Sequence of chain 1.E:
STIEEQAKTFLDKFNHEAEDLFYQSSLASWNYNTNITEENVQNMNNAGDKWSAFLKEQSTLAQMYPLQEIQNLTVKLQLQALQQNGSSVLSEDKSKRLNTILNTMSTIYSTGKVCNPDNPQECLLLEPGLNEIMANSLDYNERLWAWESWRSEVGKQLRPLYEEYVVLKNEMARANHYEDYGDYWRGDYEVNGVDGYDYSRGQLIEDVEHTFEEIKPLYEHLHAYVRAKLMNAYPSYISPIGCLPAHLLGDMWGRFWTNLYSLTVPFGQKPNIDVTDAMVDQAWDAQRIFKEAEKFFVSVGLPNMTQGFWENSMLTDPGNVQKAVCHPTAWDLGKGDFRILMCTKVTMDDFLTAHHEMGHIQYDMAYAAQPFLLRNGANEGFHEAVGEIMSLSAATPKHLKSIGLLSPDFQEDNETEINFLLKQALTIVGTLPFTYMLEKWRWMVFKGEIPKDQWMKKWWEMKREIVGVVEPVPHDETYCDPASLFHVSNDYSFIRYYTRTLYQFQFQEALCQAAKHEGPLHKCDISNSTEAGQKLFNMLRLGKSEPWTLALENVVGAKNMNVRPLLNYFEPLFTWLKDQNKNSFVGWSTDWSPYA

This small molecule binds to this protein.
Small molecule (SMILES): CC(=O)N[C@@H]1[C@@H](O)[C@H](O)[C@@H](CO)O[C@H]1O

Binding-site contacts:
Ligand atom C2 contacts residue SER402 of chain 1.E at 3.6 Å.
Ligand atom C8 contacts residue SER402 of chain 1.E at 4.1 Å.
Ligand atom C2 contacts residue ASN528 of chain 1.E at 2.5 Å.
Ligand atom C5 contacts residue ASN528 of chain 1.E at 3.7 Å.
Ligand atom C1 contacts residue ASN528 of chain 1.E at 1.4 Å.
Ligand atom N2 contacts residue SER402 of chain 1.E at 3.0 Å (h-bond).
Ligand atom C7 contacts residue ASN528 of chain 1.E at 3.1 Å.
Ligand atom C4 contacts residue ASN528 of chain 1.E at 4.2 Å.
Ligand atom O3 contacts residue SER402 of chain 1.E at 3.1 Å (h-bond).
Ligand atom C8 contacts residue ASP525 of chain 1.E at 3.5 Å.
Ligand atom N2 contacts residue ASN528 of chain 1.E at 2.9 Å (h-bond).
Ligand atom O7 contacts residue ASN528 of chain 1.E at 2.9 Å (h-bond).
Ligand atom C4 contacts residue SER402 of chain 1.E at 4.5 Å.
Ligand atom C3 contacts residue ASN528 of chain 1.E at 3.8 Å.
Ligand atom O5 contacts residue ASN528 of chain 1.E at 2.4 Å (h-bond).
Ligand atom C7 contacts residue SER402 of chain 1.E at 4.1 Å.
Ligand atom C3 contacts residue SER402 of chain 1.E at 3.1 Å.
Ligand atom C8 contacts residue LYS398 of chain 1.E at 3.7 Å.
Ligand atom C8 contacts residue ASN528 of chain 1.E at 4.3 Å.